This protein binds this small molecule.
Small molecule (SMILES): N=C(N)c1ccc(/N=N/Nc2ccc(C(=N)N)cc2)cc1

Sequence of chain 1.A:
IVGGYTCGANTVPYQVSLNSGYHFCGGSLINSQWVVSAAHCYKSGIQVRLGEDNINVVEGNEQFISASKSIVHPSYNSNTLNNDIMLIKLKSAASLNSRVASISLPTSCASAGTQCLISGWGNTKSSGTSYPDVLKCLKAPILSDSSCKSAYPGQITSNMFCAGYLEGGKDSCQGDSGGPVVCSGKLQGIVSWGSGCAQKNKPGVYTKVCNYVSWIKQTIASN

Binding-site contacts:
Ligand atom C3 contacts residue GLY194 of chain 1.A at 3.5 Å.
Ligand atom C5' contacts residue GLN174 of chain 1.A at 3.5 Å.
Ligand atom C5 contacts residue VAL191 of chain 1.A at 3.7 Å (hydrophobic).
Ligand atom C7 contacts residue TRP193 of chain 1.A at 3.8 Å (hydrophobic).
Ligand atom C2' contacts residue GLN174 of chain 1.A at 3.4 Å.
Ligand atom C7 contacts residue ASP171 of chain 1.A at 3.6 Å.
Ligand atom C1' contacts residue GLN174 of chain 1.A at 3.6 Å.
Ligand atom C4 contacts residue GLY194 of chain 1.A at 3.7 Å.
Ligand atom C4 contacts residue CYS173 of chain 1.A at 3.8 Å (hydrophobic).
Ligand atom C6 contacts residue VAL191 of chain 1.A at 3.9 Å (hydrophobic).
Ligand atom C6 contacts residue CYS173 of chain 1.A at 3.6 Å (hydrophobic).
Ligand atom C1 contacts residue GLN174 of chain 1.A at 3.8 Å.
Ligand atom C6' contacts residue GLN174 of chain 1.A at 3.8 Å.
Ligand atom C6 contacts residue SER177 of chain 1.A at 3.6 Å.
Ligand atom NA contacts residue ASP171 of chain 1.A at 2.8 Å (salt-bridge).
Ligand atom NA contacts residue GLY194 of chain 1.A at 3.9 Å.
Ligand atom C7 contacts residue GLY196 of chain 1.A at 3.9 Å.
Ligand atom NB contacts residue TRP193 of chain 1.A at 3.7 Å.
Ligand atom NA contacts residue CYS197 of chain 1.A at 3.6 Å.
Ligand atom C4 contacts residue TRP193 of chain 1.A at 3.7 Å (hydrophobic).
Ligand atom NB contacts residue GLY204 of chain 1.A at 3.2 Å.
Ligand atom C5 contacts residue SER172 of chain 1.A at 3.7 Å.
Ligand atom N contacts residue SER177 of chain 1.A at 2.5 Å (h-bond).
Ligand atom C5 contacts residue CYS173 of chain 1.A at 3.9 Å (hydrophobic).
Ligand atom N1' contacts residue SER177 of chain 1.A at 3.0 Å (h-bond).
Ligand atom C3 contacts residue GLY196 of chain 1.A at 3.3 Å.
Ligand atom N contacts residue GLN174 of chain 1.A at 3.6 Å.
Ligand atom N1 contacts residue GLN174 of chain 1.A at 3.9 Å.
Ligand atom NB contacts residue ASP171 of chain 1.A at 2.8 Å (salt-bridge).
Ligand atom C3' contacts residue GLN174 of chain 1.A at 3.4 Å.
Ligand atom C1 contacts residue CYS173 of chain 1.A at 3.9 Å (hydrophobic).
Ligand atom N1' contacts residue GLN174 of chain 1.A at 3.8 Å.
Ligand atom N1 contacts residue SER177 of chain 1.A at 3.5 Å (h-bond).
Ligand atom C7 contacts residue SER172 of chain 1.A at 3.0 Å.
Ligand atom C4 contacts residue SER172 of chain 1.A at 3.6 Å.
Ligand atom NB contacts residue SER172 of chain 1.A at 2.8 Å (h-bond).
Ligand atom NA contacts residue GLY196 of chain 1.A at 2.9 Å (h-bond).
Ligand atom C4' contacts residue GLN174 of chain 1.A at 3.4 Å.
Ligand atom C3 contacts residue CYS197 of chain 1.A at 3.8 Å (hydrophobic).
Ligand atom NA contacts residue SER172 of chain 1.A at 3.2 Å (h-bond).